Binding-site contacts:
Ligand atom C1 contacts residue ASN717 of chain 1.B at 1.4 Å.
Ligand atom O5 contacts residue ASN717 of chain 1.B at 2.4 Å (h-bond).
Ligand atom O5 contacts residue PHE718 of chain 1.B at 4.5 Å.
Ligand atom C2 contacts residue ASN717 of chain 1.B at 2.4 Å.
Ligand atom C3 contacts residue ASN717 of chain 1.B at 3.7 Å.
Ligand atom C4 contacts residue ASN717 of chain 1.B at 4.2 Å.
Ligand atom N2 contacts residue LEU922 of chain 1.B at 4.3 Å.
Ligand atom N2 contacts residue ASN717 of chain 1.B at 2.9 Å (h-bond).
Ligand atom O5 contacts residue GLN1071 of chain 1.B at 4.3 Å.
Ligand atom C5 contacts residue ASN717 of chain 1.B at 3.7 Å.
Ligand atom C3 contacts residue LEU922 of chain 1.B at 4.1 Å (hydrophobic).
Ligand atom C7 contacts residue ASN717 of chain 1.B at 3.8 Å.
Ligand atom O7 contacts residue ASN717 of chain 1.B at 4.0 Å.

This small molecule binds to this protein.
Small molecule (SMILES): CC(=O)N[C@@H]1[C@@H](O)[C@H](O)[C@@H](CO)O[C@H]1O

Sequence of chain 1.B:
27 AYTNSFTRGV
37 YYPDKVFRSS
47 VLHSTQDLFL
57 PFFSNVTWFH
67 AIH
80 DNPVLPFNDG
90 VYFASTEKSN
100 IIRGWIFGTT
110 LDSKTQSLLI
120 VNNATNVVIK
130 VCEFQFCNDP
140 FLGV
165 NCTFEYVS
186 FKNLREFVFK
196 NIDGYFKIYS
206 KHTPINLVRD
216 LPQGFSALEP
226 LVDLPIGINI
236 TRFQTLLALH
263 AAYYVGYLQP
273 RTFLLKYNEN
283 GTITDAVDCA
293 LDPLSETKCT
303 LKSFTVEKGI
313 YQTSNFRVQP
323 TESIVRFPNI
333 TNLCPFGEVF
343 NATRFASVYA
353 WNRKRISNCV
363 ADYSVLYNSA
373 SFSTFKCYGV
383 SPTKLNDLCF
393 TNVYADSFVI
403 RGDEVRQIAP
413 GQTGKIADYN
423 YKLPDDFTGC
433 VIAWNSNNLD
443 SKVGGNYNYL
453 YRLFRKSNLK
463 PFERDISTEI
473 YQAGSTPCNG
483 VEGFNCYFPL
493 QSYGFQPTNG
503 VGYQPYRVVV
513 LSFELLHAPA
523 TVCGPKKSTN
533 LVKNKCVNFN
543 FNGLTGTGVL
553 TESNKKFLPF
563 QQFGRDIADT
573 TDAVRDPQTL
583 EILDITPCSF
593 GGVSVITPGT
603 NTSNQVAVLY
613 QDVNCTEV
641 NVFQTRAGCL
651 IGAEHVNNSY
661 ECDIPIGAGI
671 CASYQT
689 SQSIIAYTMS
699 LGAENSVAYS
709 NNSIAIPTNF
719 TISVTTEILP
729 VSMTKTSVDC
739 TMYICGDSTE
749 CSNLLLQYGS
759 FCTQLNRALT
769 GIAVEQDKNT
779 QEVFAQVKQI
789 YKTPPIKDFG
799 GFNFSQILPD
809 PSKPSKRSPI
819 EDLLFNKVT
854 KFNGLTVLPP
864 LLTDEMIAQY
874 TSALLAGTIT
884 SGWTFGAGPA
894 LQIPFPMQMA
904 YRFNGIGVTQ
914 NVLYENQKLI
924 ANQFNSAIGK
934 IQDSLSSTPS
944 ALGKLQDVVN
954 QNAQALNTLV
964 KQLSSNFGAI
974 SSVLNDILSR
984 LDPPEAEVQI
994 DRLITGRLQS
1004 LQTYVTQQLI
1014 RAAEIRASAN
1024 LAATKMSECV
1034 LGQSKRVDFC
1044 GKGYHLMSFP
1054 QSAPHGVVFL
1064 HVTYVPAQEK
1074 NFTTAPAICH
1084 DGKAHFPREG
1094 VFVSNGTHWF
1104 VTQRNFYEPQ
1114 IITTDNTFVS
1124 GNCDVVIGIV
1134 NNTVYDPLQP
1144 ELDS